A small-molecule ligand and the protein it binds are described below.
Small molecule (SMILES): CC(=O)N[C@@H]1[C@@H](O)[C@H](O)[C@@H](CO)O[C@H]1O

Sequence of chain 1.C:
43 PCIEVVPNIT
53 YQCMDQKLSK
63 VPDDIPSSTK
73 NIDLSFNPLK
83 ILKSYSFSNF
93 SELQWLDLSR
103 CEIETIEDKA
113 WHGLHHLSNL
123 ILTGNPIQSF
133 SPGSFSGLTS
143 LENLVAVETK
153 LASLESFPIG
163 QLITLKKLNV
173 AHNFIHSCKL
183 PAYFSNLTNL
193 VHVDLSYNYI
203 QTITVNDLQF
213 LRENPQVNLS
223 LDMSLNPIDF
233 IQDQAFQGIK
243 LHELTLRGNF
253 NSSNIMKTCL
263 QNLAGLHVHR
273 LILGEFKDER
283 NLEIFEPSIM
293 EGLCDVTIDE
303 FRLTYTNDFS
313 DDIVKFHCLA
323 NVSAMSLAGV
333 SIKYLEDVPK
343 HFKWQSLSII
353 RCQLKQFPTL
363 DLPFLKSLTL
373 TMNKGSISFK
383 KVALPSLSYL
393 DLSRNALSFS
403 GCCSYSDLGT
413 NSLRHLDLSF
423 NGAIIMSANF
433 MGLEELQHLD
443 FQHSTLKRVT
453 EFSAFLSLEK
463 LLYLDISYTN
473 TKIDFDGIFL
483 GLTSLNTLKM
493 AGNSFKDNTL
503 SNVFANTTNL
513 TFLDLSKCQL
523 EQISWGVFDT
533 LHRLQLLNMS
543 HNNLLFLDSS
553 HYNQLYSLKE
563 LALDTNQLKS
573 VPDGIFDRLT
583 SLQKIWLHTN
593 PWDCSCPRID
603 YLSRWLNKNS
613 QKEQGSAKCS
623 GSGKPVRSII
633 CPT

Binding-site contacts:
Ligand atom C8 contacts residue THR485 of chain 1.C at 3.6 Å.
Ligand atom C7 contacts residue ASN508 of chain 1.C at 3.7 Å.
Ligand atom O7 contacts residue ASN508 of chain 1.C at 4.0 Å.
Ligand atom O7 contacts residue THR510 of chain 1.C at 4.0 Å.
Ligand atom C2 contacts residue ASN508 of chain 1.C at 2.5 Å.
Ligand atom O7 contacts residue ALA507 of chain 1.C at 4.4 Å.
Ligand atom C3 contacts residue ASN508 of chain 1.C at 3.8 Å.
Ligand atom C1 contacts residue ASN508 of chain 1.C at 1.4 Å.
Ligand atom C4 contacts residue ASN508 of chain 1.C at 4.2 Å.
Ligand atom C8 contacts residue ASN508 of chain 1.C at 4.2 Å.
Ligand atom C5 contacts residue ASN508 of chain 1.C at 3.6 Å.
Ligand atom N2 contacts residue ASN508 of chain 1.C at 3.0 Å (h-bond).
Ligand atom O5 contacts residue ASN508 of chain 1.C at 2.3 Å (h-bond).